The small molecule below binds the protein below.
Small molecule (SMILES): C[C@@H]1O[C@@H](O)[C@@H](O)[C@H](O)[C@@H]1O

Binding-site contacts:
Ligand atom C5 contacts residue SER19 of chain 1.B at 3.2 Å.
Ligand atom C1 contacts residue SER19 of chain 1.B at 1.4 Å.
Ligand atom C4 contacts residue GLY17 of chain 1.B at 3.8 Å.
Ligand atom O5 contacts residue PHE30 of chain 1.B at 3.4 Å (h-bond).
Ligand atom C5 contacts residue PHE30 of chain 1.B at 3.7 Å (hydrophobic).
Ligand atom O5 contacts residue SER19 of chain 1.B at 2.2 Å (h-bond).
Ligand atom C6 contacts residue PHE30 of chain 1.B at 3.4 Å (hydrophobic).
Ligand atom C3 contacts residue GLY17 of chain 1.B at 4.1 Å.
Ligand atom O2 contacts residue SER19 of chain 1.B at 2.1 Å (h-bond).
Ligand atom C4 contacts residue SER19 of chain 1.B at 4.0 Å.
Ligand atom C6 contacts residue GLY18 of chain 1.B at 4.3 Å.
Ligand atom C6 contacts residue CYS31 of chain 1.B at 3.3 Å (hydrophobic).
Ligand atom C6 contacts residue SER19 of chain 1.B at 3.9 Å.
Ligand atom C6 contacts residue LEU32 of chain 1.B at 4.0 Å (hydrophobic).
Ligand atom O2 contacts residue GLY18 of chain 1.B at 4.1 Å.
Ligand atom C3 contacts residue SER19 of chain 1.B at 3.5 Å.
Ligand atom C5 contacts residue GLY18 of chain 1.B at 3.6 Å.
Ligand atom O5 contacts residue GLY17 of chain 1.B at 4.4 Å.
Ligand atom C4 contacts residue LEU32 of chain 1.B at 4.1 Å (hydrophobic).
Ligand atom C2 contacts residue SER19 of chain 1.B at 2.1 Å.
Ligand atom C5 contacts residue GLY17 of chain 1.B at 3.6 Å.
Ligand atom O5 contacts residue GLY18 of chain 1.B at 3.1 Å.
Ligand atom C1 contacts residue GLY18 of chain 1.B at 4.1 Å.
Ligand atom C5 contacts residue LEU32 of chain 1.B at 4.2 Å (hydrophobic).
Ligand atom O4 contacts residue SER19 of chain 1.B at 4.3 Å.

Sequence of chain 1.B:
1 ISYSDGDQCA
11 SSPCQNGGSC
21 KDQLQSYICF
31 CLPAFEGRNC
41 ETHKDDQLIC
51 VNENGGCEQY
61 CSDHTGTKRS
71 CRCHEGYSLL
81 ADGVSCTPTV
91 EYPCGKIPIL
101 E